This protein binds this small molecule.
Small molecule (SMILES): CC(=O)N[C@@H]1[C@@H](OC2O[C@@H](C)[C@@H](O)[C@@H](O)[C@@H]2O)[C@H](O[C@@H]2O[C@H](CO)[C@H](O)[C@H](O[C@]3(C(=O)O)C[C@H](O)[C@@H](NC(C)=O)[C@H]([C@H](O)[C@H](O)CO)O3)[C@H]2O)[C@@H](COS(=O)(=O)O)O[C@H]1O

Binding-site contacts:
Ligand atom O4 contacts residue GLY224 of chain 1.A at 3.5 Å (h-bond).
Ligand atom O9 contacts residue HIS182 of chain 1.A at 3.2 Å (h-bond).
Ligand atom C8 contacts residue TYR97 of chain 1.A at 3.8 Å (hydrophobic).
Ligand atom O10 contacts residue ARG134 of chain 1.A at 3.8 Å.
Ligand atom C4 contacts residue GLY224 of chain 1.A at 3.4 Å.
Ligand atom N5 contacts residue ARG134 of chain 1.A at 3.0 Å (salt-bridge).
Ligand atom C11 contacts residue LEU193 of chain 1.A at 3.6 Å (hydrophobic).
Ligand atom O7A contacts residue LYS192 of chain 1.A at 3.7 Å.
Ligand atom C10 contacts residue ARG134 of chain 1.A at 3.7 Å.
Ligand atom O1B contacts residue SER135 of chain 1.A at 3.7 Å.
Ligand atom O9 contacts residue GLU189 of chain 1.A at 2.6 Å (salt-bridge).
Ligand atom C1 contacts residue GLY136 of chain 1.A at 3.6 Å.
Ligand atom O7 contacts residue LEU193 of chain 1.A at 3.5 Å.
Ligand atom C4 contacts residue ARG134 of chain 1.A at 3.4 Å.
Ligand atom O8 contacts residue TRP152 of chain 1.A at 4.0 Å.
Ligand atom O1A contacts residue GLY136 of chain 1.A at 2.7 Å (h-bond).
Ligand atom C9 contacts residue GLU189 of chain 1.A at 3.3 Å.
Ligand atom O9 contacts residue GLN225 of chain 1.A at 3.7 Å.
Ligand atom O9 contacts residue GLY227 of chain 1.A at 4.0 Å.
Ligand atom O1B contacts residue GLY136 of chain 1.A at 3.7 Å.
Ligand atom C1 contacts residue GLN225 of chain 1.A at 3.5 Å.
Ligand atom O10 contacts residue THR154 of chain 1.A at 3.9 Å.
Ligand atom O4 contacts residue GLN225 of chain 1.A at 2.7 Å (h-bond).
Ligand atom O9 contacts residue TYR97 of chain 1.A at 2.8 Å (h-bond).
Ligand atom C6 contacts residue GLU189 of chain 1.A at 3.5 Å.
Ligand atom O1A contacts residue SER135 of chain 1.A at 3.4 Å.
Ligand atom C7 contacts residue TRP152 of chain 1.A at 3.9 Å (hydrophobic).
Ligand atom O10 contacts residue TRP152 of chain 1.A at 3.8 Å.
Ligand atom C9 contacts residue HIS182 of chain 1.A at 3.4 Å.
Ligand atom O8 contacts residue TYR97 of chain 1.A at 3.1 Å (h-bond).
Ligand atom C1 contacts residue SER135 of chain 1.A at 3.9 Å.
Ligand atom C5 contacts residue ARG134 of chain 1.A at 3.7 Å.
Ligand atom O1B contacts residue GLN225 of chain 1.A at 2.7 Å (h-bond).
Ligand atom C9 contacts residue TYR97 of chain 1.A at 3.3 Å (hydrophobic).
Ligand atom O4 contacts residue ARG134 of chain 1.A at 3.5 Å (salt-bridge).
Ligand atom N5 contacts residue TRP152 of chain 1.A at 4.0 Å.
Ligand atom O9 contacts residue LYS192 of chain 1.A at 3.7 Å.
Ligand atom C8 contacts residue GLN225 of chain 1.A at 3.6 Å.
Ligand atom O8 contacts residue GLN225 of chain 1.A at 2.6 Å (h-bond).
Ligand atom C4 contacts residue GLN225 of chain 1.A at 4.0 Å.

Sequence of chain 1.A:
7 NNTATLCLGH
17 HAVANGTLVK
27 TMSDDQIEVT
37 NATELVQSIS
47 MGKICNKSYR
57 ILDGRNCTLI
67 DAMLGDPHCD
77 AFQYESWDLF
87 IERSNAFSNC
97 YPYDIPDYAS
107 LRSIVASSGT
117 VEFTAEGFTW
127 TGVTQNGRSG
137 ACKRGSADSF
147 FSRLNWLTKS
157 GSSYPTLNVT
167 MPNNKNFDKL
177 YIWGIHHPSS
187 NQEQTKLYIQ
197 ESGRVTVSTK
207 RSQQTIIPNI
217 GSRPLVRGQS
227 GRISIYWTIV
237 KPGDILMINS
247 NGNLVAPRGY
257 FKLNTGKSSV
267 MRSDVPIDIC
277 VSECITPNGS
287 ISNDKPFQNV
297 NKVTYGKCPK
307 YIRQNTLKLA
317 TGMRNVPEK